Binding-site contacts:
Ligand atom C3 contacts residue LYS75 of chain 1.E at 4.0 Å.
Ligand atom O1 contacts residue HIS116 of chain 1.E at 3.5 Å (h-bond).
Ligand atom N4 contacts residue GOL1 of chain 1.Y at 3.7 Å.
Ligand atom N3 contacts residue GOL1 of chain 1.Y at 3.8 Å.
Ligand atom O3 contacts residue ASN95 of chain 1.E at 3.3 Å (h-bond).
Ligand atom N3 contacts residue ALA179 of chain 1.E at 3.5 Å.
Ligand atom O1 contacts residue HIS97 of chain 1.E at 3.4 Å.
Ligand atom C1 contacts residue GOL1 of chain 1.Y at 3.7 Å.
Ligand atom N1 contacts residue GLU103 of chain 1.E at 3.9 Å.
Ligand atom C5 contacts residue PRO181 of chain 1.E at 4.0 Å (hydrophobic).
Ligand atom N1 contacts residue HIS116 of chain 1.E at 3.1 Å (h-bond).
Ligand atom C2 contacts residue GOL1 of chain 1.Y at 3.9 Å.
Ligand atom C5 contacts residue GOL1 of chain 1.Y at 3.9 Å.
Ligand atom N1 contacts residue HIS99 of chain 1.E at 3.1 Å (h-bond).
Ligand atom C5 contacts residue PRO180 of chain 1.E at 3.1 Å (hydrophobic).
Ligand atom S1 contacts residue ZN1 of chain 1.V at 3.0 Å.
Ligand atom O2 contacts residue LEU177 of chain 1.E at 3.2 Å.
Ligand atom C1 contacts residue LEU177 of chain 1.E at 3.9 Å (hydrophobic).
Ligand atom C5 contacts residue ALA179 of chain 1.E at 3.5 Å (hydrophobic).
Ligand atom O1 contacts residue ZN1 of chain 1.V at 3.2 Å.
Ligand atom N1 contacts residue GOL1 of chain 1.Y at 3.6 Å (h-bond).
Ligand atom S2 contacts residue HIS97 of chain 1.E at 3.8 Å.
Ligand atom N2 contacts residue GOL1 of chain 1.Y at 3.7 Å.
Ligand atom O3 contacts residue VAL118 of chain 1.E at 3.9 Å.
Ligand atom O2 contacts residue TRP188 of chain 1.E at 3.7 Å.
Ligand atom N3 contacts residue LEU177 of chain 1.E at 3.4 Å.
Ligand atom S2 contacts residue GOL1 of chain 1.Y at 4.0 Å.
Ligand atom O1 contacts residue VAL118 of chain 1.E at 3.9 Å.
Ligand atom O1 contacts residue VAL128 of chain 1.E at 3.9 Å.
Ligand atom N1 contacts residue THR178 of chain 1.E at 2.4 Å (h-bond).
Ligand atom O1 contacts residue TRP188 of chain 1.E at 3.9 Å.
Ligand atom N2 contacts residue LEU177 of chain 1.E at 3.8 Å.
Ligand atom S1 contacts residue HIS116 of chain 1.E at 3.9 Å.
Ligand atom N1 contacts residue HIS97 of chain 1.E at 3.2 Å (h-bond).
Ligand atom C5 contacts residue LEU177 of chain 1.E at 4.0 Å (hydrophobic).
Ligand atom S1 contacts residue HIS97 of chain 1.E at 3.9 Å.
Ligand atom S1 contacts residue THR178 of chain 1.E at 3.2 Å (h-bond).
Ligand atom N1 contacts residue ZN1 of chain 1.V at 1.8 Å.
Ligand atom O2 contacts residue THR178 of chain 1.E at 2.6 Å (h-bond).
Ligand atom C4 contacts residue LYS75 of chain 1.E at 3.5 Å.

The small molecule below binds the protein below.
Small molecule (SMILES): CC(=O)/N=c1\sc(S(N)(=O)=O)nn1C

Sequence of chain 1.E:
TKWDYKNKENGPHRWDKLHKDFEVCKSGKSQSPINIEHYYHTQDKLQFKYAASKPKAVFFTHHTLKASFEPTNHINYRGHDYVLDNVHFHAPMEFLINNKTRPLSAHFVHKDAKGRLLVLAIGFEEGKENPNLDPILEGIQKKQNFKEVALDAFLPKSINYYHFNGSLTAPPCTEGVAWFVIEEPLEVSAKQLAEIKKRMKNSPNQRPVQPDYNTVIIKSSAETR